Sequence of chain 1.B:
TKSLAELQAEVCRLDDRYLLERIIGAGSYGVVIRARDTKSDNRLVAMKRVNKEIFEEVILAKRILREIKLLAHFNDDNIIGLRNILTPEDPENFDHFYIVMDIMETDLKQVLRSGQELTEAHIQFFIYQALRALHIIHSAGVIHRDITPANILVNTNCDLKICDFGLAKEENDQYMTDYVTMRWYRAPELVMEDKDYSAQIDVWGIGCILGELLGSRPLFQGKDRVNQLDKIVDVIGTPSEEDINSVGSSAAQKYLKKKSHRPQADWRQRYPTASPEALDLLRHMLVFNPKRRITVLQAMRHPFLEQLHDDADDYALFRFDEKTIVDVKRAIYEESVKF

Binding-site contacts:
Ligand atom O2A contacts residue LYS52 of chain 1.B at 2.8 Å (salt-bridge).
Ligand atom C3' contacts residue ALA154 of chain 1.B at 3.6 Å (hydrophobic).
Ligand atom PB contacts residue MG1 of chain 1.F at 3.3 Å.
Ligand atom O4' contacts residue VAL36 of chain 1.B at 3.4 Å.
Ligand atom PG contacts residue ASP168 of chain 1.B at 3.4 Å.
Ligand atom N7 contacts residue MET105 of chain 1.B at 3.8 Å.
Ligand atom N6 contacts residue LEU157 of chain 1.B at 3.7 Å.
Ligand atom N6 contacts residue ALA50 of chain 1.B at 3.4 Å.
Ligand atom C2' contacts residue ASP111 of chain 1.B at 3.6 Å.
Ligand atom O2G contacts residue ASP168 of chain 1.B at 2.8 Å (salt-bridge).
Ligand atom O2' contacts residue ASP111 of chain 1.B at 2.5 Å (salt-bridge).
Ligand atom O1A contacts residue ASP168 of chain 1.B at 2.9 Å (salt-bridge).
Ligand atom O1B contacts residue SER32 of chain 1.B at 3.5 Å (h-bond).
Ligand atom O2G contacts residue LYS52 of chain 1.B at 2.6 Å (salt-bridge).
Ligand atom N6 contacts residue ASP106 of chain 1.B at 2.8 Å (salt-bridge).
Ligand atom C4 contacts residue LEU157 of chain 1.B at 3.8 Å (hydrophobic).
Ligand atom C5 contacts residue LEU157 of chain 1.B at 3.5 Å (hydrophobic).
Ligand atom N1 contacts residue MET108 of chain 1.B at 3.2 Å (h-bond).
Ligand atom PA contacts residue LYS52 of chain 1.B at 3.5 Å.
Ligand atom O1B contacts residue GLY31 of chain 1.B at 3.3 Å.
Ligand atom C2 contacts residue MET108 of chain 1.B at 3.2 Å (hydrophobic).
Ligand atom O2G contacts residue GLU71 of chain 1.B at 2.9 Å (salt-bridge).
Ligand atom O1A contacts residue MG1 of chain 1.F at 2.0 Å.
Ligand atom N6 contacts residue ILE84 of chain 1.B at 3.7 Å.
Ligand atom O2A contacts residue ASP168 of chain 1.B at 3.8 Å.
Ligand atom PB contacts residue ASP168 of chain 1.B at 3.5 Å.
Ligand atom C6 contacts residue ALA50 of chain 1.B at 3.7 Å (hydrophobic).
Ligand atom N3B contacts residue ASP168 of chain 1.B at 2.7 Å (salt-bridge).
Ligand atom O4' contacts residue GLY29 of chain 1.B at 3.8 Å.
Ligand atom C2 contacts residue ILE28 of chain 1.B at 3.8 Å (hydrophobic).
Ligand atom N3B contacts residue MG1 of chain 1.F at 3.5 Å.
Ligand atom O3A contacts residue LYS52 of chain 1.B at 3.0 Å (salt-bridge).
Ligand atom O1A contacts residue ASN155 of chain 1.B at 3.3 Å (h-bond).
Ligand atom PG contacts residue LYS52 of chain 1.B at 3.4 Å.
Ligand atom PA contacts residue MG1 of chain 1.F at 3.4 Å.
Ligand atom O2B contacts residue ASP168 of chain 1.B at 3.2 Å (salt-bridge).
Ligand atom C6 contacts residue LEU157 of chain 1.B at 3.5 Å (hydrophobic).
Ligand atom O3' contacts residue ALA154 of chain 1.B at 2.8 Å (h-bond).
Ligand atom O2B contacts residue MG1 of chain 1.F at 2.3 Å.
Ligand atom O1G contacts residue LYS52 of chain 1.B at 3.2 Å (salt-bridge).

A protein and the small-molecule ligand that binds it are described below.
Small molecule (SMILES): Nc1ncnc2c1ncn2[C@@H]1O[C@H](CO[P](=O)(O)O[P](=O)(O)NP(=O)(O)O)[C@@H](O)[C@H]1O